Binding-site contacts:
Ligand atom C19 contacts residue SER183 of chain 1.A at 4.1 Å.
Ligand atom C57 contacts residue ARG91 of chain 1.B at 3.0 Å.
Ligand atom C34 contacts residue PHE35 of chain 1.B at 3.8 Å (hydrophobic).
Ligand atom C25 contacts residue PRO34 of chain 1.B at 4.0 Å (hydrophobic).
Ligand atom C11 contacts residue ARG91 of chain 1.B at 3.8 Å.
Ligand atom C34 contacts residue ALA186 of chain 1.A at 3.7 Å (hydrophobic).
Ligand atom C28 contacts residue LEU31 of chain 1.B at 4.2 Å (hydrophobic).
Ligand atom C34 contacts residue PRO34 of chain 1.B at 4.0 Å (hydrophobic).
Ligand atom O55 contacts residue ALA179 of chain 1.A at 3.9 Å.
Ligand atom O49 contacts residue ARG182 of chain 1.A at 2.4 Å.
Ligand atom C22 contacts residue LEU31 of chain 1.B at 3.8 Å (hydrophobic).
Ligand atom C9 contacts residue ARG91 of chain 1.B at 4.1 Å.
Ligand atom O16 contacts residue ARG182 of chain 1.A at 3.5 Å.
Ligand atom O6 contacts residue ARG91 of chain 1.B at 3.2 Å (salt-bridge).
Ligand atom C19 contacts residue VAL30 of chain 1.B at 4.1 Å (hydrophobic).
Ligand atom O61 contacts residue ARG91 of chain 1.B at 2.9 Å (salt-bridge).
Ligand atom C2 contacts residue ARG182 of chain 1.A at 3.6 Å.
Ligand atom O5 contacts residue ARG182 of chain 1.A at 3.8 Å.
Ligand atom C31 contacts residue PRO34 of chain 1.B at 3.4 Å (hydrophobic).
Ligand atom C1 contacts residue ALA179 of chain 1.A at 3.8 Å (hydrophobic).
Ligand atom C28 contacts residue ALA102 of chain 1.A at 3.7 Å (hydrophobic).
Ligand atom O1 contacts residue ARG91 of chain 1.B at 3.3 Å (salt-bridge).
Ligand atom C18 contacts residue LEU101 of chain 1.A at 4.1 Å (hydrophobic).
Ligand atom C4 contacts residue ARG182 of chain 1.A at 3.9 Å.
Ligand atom O49 contacts residue ALA179 of chain 1.A at 3.9 Å.
Ligand atom C6 contacts residue ARG182 of chain 1.A at 3.0 Å.
Ligand atom C31 contacts residue ALA186 of chain 1.A at 3.9 Å (hydrophobic).
Ligand atom O4 contacts residue PRO178 of chain 1.A at 3.1 Å.
Ligand atom C28 contacts residue ALA186 of chain 1.A at 3.9 Å (hydrophobic).
Ligand atom C22 contacts residue ARG182 of chain 1.A at 4.2 Å.
Ligand atom O61 contacts residue GLU94 of chain 1.B at 4.0 Å.
Ligand atom C57 contacts residue ASP27 of chain 1.B at 4.0 Å.
Ligand atom O49 contacts residue PRO178 of chain 1.A at 3.9 Å.
Ligand atom O55 contacts residue PRO178 of chain 1.A at 4.1 Å.
Ligand atom O61 contacts residue ASP27 of chain 1.B at 3.7 Å.
Ligand atom C25 contacts residue LEU31 of chain 1.B at 4.1 Å (hydrophobic).
Ligand atom C7 contacts residue PRO178 of chain 1.A at 4.1 Å (hydrophobic).
Ligand atom C18 contacts residue ARG182 of chain 1.A at 3.5 Å.
Ligand atom C1 contacts residue ARG182 of chain 1.A at 3.4 Å.
Ligand atom C19 contacts residue ARG182 of chain 1.A at 4.0 Å.

Sequence of chain 1.A:
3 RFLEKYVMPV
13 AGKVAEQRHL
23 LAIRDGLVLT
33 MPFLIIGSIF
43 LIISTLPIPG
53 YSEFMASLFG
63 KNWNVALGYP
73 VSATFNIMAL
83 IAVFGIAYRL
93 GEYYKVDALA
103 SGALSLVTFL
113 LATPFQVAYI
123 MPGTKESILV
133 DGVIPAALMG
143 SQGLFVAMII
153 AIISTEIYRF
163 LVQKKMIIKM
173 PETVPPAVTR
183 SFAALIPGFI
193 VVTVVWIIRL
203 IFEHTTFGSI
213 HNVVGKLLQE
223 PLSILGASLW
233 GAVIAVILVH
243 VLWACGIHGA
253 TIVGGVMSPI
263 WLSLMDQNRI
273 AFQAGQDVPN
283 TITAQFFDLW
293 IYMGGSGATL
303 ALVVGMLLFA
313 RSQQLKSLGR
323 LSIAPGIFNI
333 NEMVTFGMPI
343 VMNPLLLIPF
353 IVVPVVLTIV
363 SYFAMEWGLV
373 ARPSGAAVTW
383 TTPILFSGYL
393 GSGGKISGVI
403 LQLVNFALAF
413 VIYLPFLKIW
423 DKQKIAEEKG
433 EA

Sequence of chain 1.B:
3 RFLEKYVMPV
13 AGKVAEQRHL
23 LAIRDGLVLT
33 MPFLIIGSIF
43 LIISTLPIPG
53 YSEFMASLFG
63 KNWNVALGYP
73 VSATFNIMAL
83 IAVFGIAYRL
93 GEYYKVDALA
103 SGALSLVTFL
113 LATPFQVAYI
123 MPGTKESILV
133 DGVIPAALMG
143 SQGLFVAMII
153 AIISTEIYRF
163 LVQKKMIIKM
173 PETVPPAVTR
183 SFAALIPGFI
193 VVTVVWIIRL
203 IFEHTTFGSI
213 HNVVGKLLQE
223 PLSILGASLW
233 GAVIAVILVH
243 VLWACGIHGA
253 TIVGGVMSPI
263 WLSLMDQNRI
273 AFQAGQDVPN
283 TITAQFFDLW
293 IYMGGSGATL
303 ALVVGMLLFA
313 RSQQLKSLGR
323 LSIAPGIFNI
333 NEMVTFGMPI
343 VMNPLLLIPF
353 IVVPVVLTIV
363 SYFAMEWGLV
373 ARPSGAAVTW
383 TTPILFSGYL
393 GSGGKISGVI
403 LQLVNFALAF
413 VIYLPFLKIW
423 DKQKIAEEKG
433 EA

This small molecule binds to this protein.
Small molecule (SMILES): CCCCCCCCCO[C@@H]1O[C@H](CO)[C@@H](O[C@H]2O[C@H](CO)[C@@H](O)[C@H](O)[C@H]2O)[C@H](O)[C@H]1O